Binding-site contacts:
Ligand atom C7 contacts residue TYR23 of chain 4.E at 4.0 Å (hydrophobic).
Ligand atom C4 contacts residue ASN78 of chain 4.E at 4.2 Å.
Ligand atom O5 contacts residue SER80 of chain 4.E at 4.1 Å.
Ligand atom C5 contacts residue SER80 of chain 4.E at 4.0 Å.
Ligand atom C7 contacts residue ASN78 of chain 4.E at 3.9 Å.
Ligand atom O5 contacts residue ALA69 of chain 4.E at 3.5 Å.
Ligand atom C6 contacts residue ASN78 of chain 4.E at 4.5 Å.
Ligand atom C5 contacts residue ASN78 of chain 4.E at 3.5 Å.
Ligand atom C8 contacts residue TYR23 of chain 4.E at 3.3 Å (hydrophobic).
Ligand atom C1 contacts residue SER80 of chain 4.E at 3.8 Å.
Ligand atom N2 contacts residue ASN78 of chain 4.E at 3.2 Å (h-bond).
Ligand atom C6 contacts residue VAL68 of chain 4.E at 3.1 Å (hydrophobic).
Ligand atom C3 contacts residue ASN78 of chain 4.E at 4.0 Å.
Ligand atom C6 contacts residue ALA69 of chain 4.E at 4.1 Å (hydrophobic).
Ligand atom O7 contacts residue TYR23 of chain 4.E at 4.2 Å.
Ligand atom C2 contacts residue ASN78 of chain 4.E at 2.7 Å.
Ligand atom C5 contacts residue ALA69 of chain 4.E at 4.4 Å (hydrophobic).
Ligand atom O7 contacts residue ASN78 of chain 4.E at 4.0 Å.
Ligand atom O6 contacts residue VAL68 of chain 4.E at 3.8 Å.
Ligand atom C5 contacts residue VAL68 of chain 4.E at 4.4 Å (hydrophobic).
Ligand atom C1 contacts residue ASN78 of chain 4.E at 1.4 Å.
Ligand atom C1 contacts residue ALA69 of chain 4.E at 4.3 Å (hydrophobic).
Ligand atom O5 contacts residue ASN78 of chain 4.E at 2.2 Å (h-bond).
Ligand atom O6 contacts residue ALA69 of chain 4.E at 4.0 Å.

Sequence of chain 4.E:
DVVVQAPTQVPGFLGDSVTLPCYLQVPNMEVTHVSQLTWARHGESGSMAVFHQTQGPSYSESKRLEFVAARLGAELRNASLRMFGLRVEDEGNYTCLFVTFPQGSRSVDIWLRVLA

This small molecule binds to this protein.
Small molecule (SMILES): CC(=O)N[C@H]1[C@H](O[C@H]2[C@H](O)[C@@H](NC(C)=O)CO[C@@H]2CO)O[C@H](CO)[C@@H](O[C@@H]2O[C@H](CO)[C@@H](O)[C@H](O)[C@@H]2O)[C@@H]1O